Binding-site contacts:
Ligand atom C2 contacts residue ASP300 of chain 1.A at 3.7 Å.
Ligand atom C23 contacts residue HIS233 of chain 1.A at 3.7 Å.
Ligand atom C12 contacts residue PHE305 of chain 1.A at 4.0 Å (hydrophobic).
Ligand atom O26 contacts residue TRP99 of chain 1.C at 2.8 Å (h-bond).
Ligand atom C19 contacts residue TYR304 of chain 1.A at 4.2 Å (hydrophobic).
Ligand atom C24 contacts residue TRP99 of chain 1.C at 3.7 Å (hydrophobic).
Ligand atom C22 contacts residue PGV1 of chain 1.GB at 4.2 Å.
Ligand atom C21 contacts residue TRP288 of chain 1.A at 3.8 Å (hydrophobic).
Ligand atom C1 contacts residue TYR304 of chain 1.A at 3.4 Å (hydrophobic).
Ligand atom O12 contacts residue THR301 of chain 1.A at 2.8 Å (h-bond).
Ligand atom C20 contacts residue TRP288 of chain 1.A at 4.2 Å (hydrophobic).
Ligand atom O26 contacts residue HIS233 of chain 1.A at 4.0 Å.
Ligand atom C11 contacts residue THR301 of chain 1.A at 3.9 Å.
Ligand atom O26 contacts residue PGV1 of chain 1.GB at 3.5 Å (h-bond).
Ligand atom C11 contacts residue PHE305 of chain 1.A at 4.1 Å (hydrophobic).
Ligand atom C21 contacts residue HIS233 of chain 1.A at 3.6 Å.
Ligand atom C1 contacts residue ASP300 of chain 1.A at 4.5 Å.
Ligand atom O25 contacts residue HIS233 of chain 1.A at 3.5 Å (h-bond).
Ligand atom C7 contacts residue PGV1 of chain 1.GB at 4.5 Å.
Ligand atom C12 contacts residue THR301 of chain 1.A at 3.8 Å.
Ligand atom C2 contacts residue THR301 of chain 1.A at 4.0 Å.
Ligand atom C23 contacts residue TRP99 of chain 1.C at 3.7 Å (hydrophobic).
Ligand atom O25 contacts residue PGV1 of chain 1.GB at 4.2 Å.
Ligand atom O25 contacts residue HIS103 of chain 1.C at 3.0 Å (h-bond).
Ligand atom C24 contacts residue PGV1 of chain 1.GB at 4.0 Å.
Ligand atom C15 contacts residue PGV1 of chain 1.GB at 3.9 Å.
Ligand atom C24 contacts residue HIS103 of chain 1.C at 3.1 Å.
Ligand atom C18 contacts residue TRP288 of chain 1.A at 4.1 Å (hydrophobic).
Ligand atom O26 contacts residue HIS103 of chain 1.C at 2.5 Å (h-bond).
Ligand atom C16 contacts residue PGV1 of chain 1.GB at 4.3 Å.
Ligand atom C11 contacts residue TYR304 of chain 1.A at 4.4 Å (hydrophobic).
Ligand atom C2 contacts residue TYR304 of chain 1.A at 4.1 Å (hydrophobic).
Ligand atom C9 contacts residue THR301 of chain 1.A at 4.4 Å.
Ligand atom C23 contacts residue PGV1 of chain 1.GB at 4.5 Å.
Ligand atom C24 contacts residue HIS233 of chain 1.A at 3.7 Å.
Ligand atom O3 contacts residue ASP300 of chain 1.A at 3.6 Å.

Sequence of chain 1.A:
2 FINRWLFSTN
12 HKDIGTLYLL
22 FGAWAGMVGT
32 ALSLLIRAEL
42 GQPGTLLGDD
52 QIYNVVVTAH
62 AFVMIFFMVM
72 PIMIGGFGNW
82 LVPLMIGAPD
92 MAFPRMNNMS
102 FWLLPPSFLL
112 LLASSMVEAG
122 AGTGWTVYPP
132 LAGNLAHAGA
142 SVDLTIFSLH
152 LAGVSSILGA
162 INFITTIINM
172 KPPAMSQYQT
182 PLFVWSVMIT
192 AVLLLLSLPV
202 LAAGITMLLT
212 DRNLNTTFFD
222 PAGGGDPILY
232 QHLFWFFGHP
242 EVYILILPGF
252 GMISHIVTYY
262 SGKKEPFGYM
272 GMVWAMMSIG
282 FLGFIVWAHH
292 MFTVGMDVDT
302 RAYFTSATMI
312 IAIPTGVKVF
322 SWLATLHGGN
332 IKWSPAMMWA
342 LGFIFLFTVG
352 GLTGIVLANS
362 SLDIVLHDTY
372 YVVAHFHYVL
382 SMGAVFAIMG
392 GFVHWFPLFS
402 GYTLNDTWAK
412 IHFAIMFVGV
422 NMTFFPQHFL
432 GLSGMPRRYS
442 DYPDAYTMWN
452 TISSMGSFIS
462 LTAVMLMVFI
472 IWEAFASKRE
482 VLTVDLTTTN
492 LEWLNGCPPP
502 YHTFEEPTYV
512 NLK

Sequence of chain 1.C:
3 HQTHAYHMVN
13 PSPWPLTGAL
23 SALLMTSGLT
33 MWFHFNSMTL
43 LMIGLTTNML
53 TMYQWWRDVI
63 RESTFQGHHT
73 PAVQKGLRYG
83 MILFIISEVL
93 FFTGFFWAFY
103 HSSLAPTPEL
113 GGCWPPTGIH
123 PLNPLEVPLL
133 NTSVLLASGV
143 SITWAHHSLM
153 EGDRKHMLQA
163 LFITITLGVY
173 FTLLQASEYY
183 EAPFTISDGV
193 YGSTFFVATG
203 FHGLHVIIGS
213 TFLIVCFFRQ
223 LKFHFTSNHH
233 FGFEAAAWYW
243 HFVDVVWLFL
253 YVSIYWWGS

A small-molecule ligand and the protein it binds are described below.
Small molecule (SMILES): C[C@H](CCC(=O)O)[C@H]1CC[C@H]2[C@@H]3[C@H](O)C[C@@H]4C[C@H](O)CC[C@]4(C)[C@H]3C[C@H](O)[C@]12C